Sequence of chain 2.A:
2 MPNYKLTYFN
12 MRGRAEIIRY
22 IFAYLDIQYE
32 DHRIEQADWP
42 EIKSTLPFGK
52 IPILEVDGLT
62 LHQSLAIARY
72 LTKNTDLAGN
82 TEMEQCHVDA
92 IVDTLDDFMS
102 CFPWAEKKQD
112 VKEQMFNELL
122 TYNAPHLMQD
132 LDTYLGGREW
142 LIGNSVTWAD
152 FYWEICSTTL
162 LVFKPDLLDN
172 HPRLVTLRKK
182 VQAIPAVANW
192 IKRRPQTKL

This protein binds this small molecule.
Small molecule (SMILES): CC(C)(O)C1CCC(NC(=O)c2cnc3cc(OC(F)F)ccc3c2)CC1

Binding-site contacts:
Ligand atom C19 contacts residue TRP105 of chain 2.A at 3.8 Å (hydrophobic).
Ligand atom O15 contacts residue TRP105 of chain 2.A at 4.0 Å.
Ligand atom C16 contacts residue TRP105 of chain 2.A at 3.6 Å (hydrophobic).
Ligand atom C14 contacts residue TRP105 of chain 2.A at 3.8 Å (hydrophobic).
Ligand atom F24 contacts residue ILE156 of chain 2.A at 3.7 Å.
Ligand atom N18 contacts residue TRP105 of chain 2.A at 4.0 Å.
Ligand atom C27 contacts residue TRP105 of chain 2.A at 3.3 Å (hydrophobic).
Ligand atom O22 contacts residue TYR153 of chain 2.A at 4.0 Å.
Ligand atom N13 contacts residue MET12 of chain 2.A at 4.0 Å.
Ligand atom C20 contacts residue TRP105 of chain 2.A at 3.9 Å (hydrophobic).
Ligand atom C03 contacts residue TRP40 of chain 2.A at 4.0 Å (hydrophobic).
Ligand atom C20 contacts residue GLY14 of chain 2.A at 4.0 Å.
Ligand atom C11 contacts residue ALA106 of chain 2.A at 3.9 Å (hydrophobic).
Ligand atom C19 contacts residue GLY14 of chain 2.A at 3.9 Å.
Ligand atom O22 contacts residue MET100 of chain 2.A at 3.5 Å.
Ligand atom N18 contacts residue GLY14 of chain 2.A at 3.6 Å.
Ligand atom C28 contacts residue TRP105 of chain 2.A at 3.5 Å (hydrophobic).
Ligand atom C23 contacts residue TYR153 of chain 2.A at 4.0 Å (hydrophobic).
Ligand atom F24 contacts residue CYS157 of chain 2.A at 3.7 Å.
Ligand atom C23 contacts residue GLY14 of chain 2.A at 3.5 Å.
Ligand atom C17 contacts residue MET12 of chain 2.A at 3.9 Å (hydrophobic).
Ligand atom F25 contacts residue GLY14 of chain 2.A at 3.3 Å.
Ligand atom C27 contacts residue ARG15 of chain 2.A at 3.5 Å.
Ligand atom C17 contacts residue TRP105 of chain 2.A at 3.7 Å (hydrophobic).
Ligand atom C08 contacts residue PHE10 of chain 2.A at 3.6 Å (hydrophobic).
Ligand atom C03 contacts residue PHE10 of chain 2.A at 3.8 Å (hydrophobic).
Ligand atom C07 contacts residue PHE10 of chain 2.A at 3.6 Å (hydrophobic).
Ligand atom F25 contacts residue TYR153 of chain 2.A at 3.0 Å.
Ligand atom O15 contacts residue MET12 of chain 2.A at 3.7 Å.
Ligand atom C26 contacts residue ARG15 of chain 2.A at 3.5 Å.
Ligand atom O15 contacts residue LEU200 of chain 2.A at 3.5 Å.
Ligand atom C14 contacts residue MET12 of chain 2.A at 3.7 Å (hydrophobic).
Ligand atom F25 contacts residue ARG15 of chain 2.A at 3.8 Å.
Ligand atom C12 contacts residue ALA106 of chain 2.A at 3.8 Å (hydrophobic).
Ligand atom C17 contacts residue LEU200 of chain 2.A at 4.0 Å (hydrophobic).
Ligand atom C29 contacts residue TRP105 of chain 2.A at 3.3 Å (hydrophobic).
Ligand atom C11 contacts residue TRP105 of chain 2.A at 3.7 Å (hydrophobic).
Ligand atom N13 contacts residue TRP105 of chain 2.A at 4.0 Å.
Ligand atom C26 contacts residue TRP105 of chain 2.A at 3.8 Å (hydrophobic).
Ligand atom O04 contacts residue GLN37 of chain 2.A at 3.6 Å (h-bond).